Binding-site contacts:
Ligand atom C14 contacts residue PHE155 of chain 21.A at 3.9 Å (hydrophobic).
Ligand atom C5 contacts residue TRP203 of chain 21.A at 3.8 Å (hydrophobic).
Ligand atom C14 contacts residue MET195 of chain 21.A at 3.9 Å (hydrophobic).
Ligand atom C7 contacts residue ASN228 of chain 21.A at 3.8 Å.
Ligand atom N1 contacts residue ASP112 of chain 21.A at 3.9 Å.
Ligand atom O3 contacts residue ILE113 of chain 21.A at 3.0 Å (h-bond).
Ligand atom C17 contacts residue PHE135 of chain 21.A at 3.9 Å (hydrophobic).
Ligand atom C15 contacts residue MET195 of chain 21.A at 3.8 Å (hydrophobic).
Ligand atom C3 contacts residue ASP112 of chain 21.A at 3.0 Å.
Ligand atom N2 contacts residue TRP203 of chain 21.A at 3.9 Å.
Ligand atom C2 contacts residue ASP112 of chain 21.A at 2.8 Å.
Ligand atom C4 contacts residue TRP203 of chain 21.A at 4.0 Å (hydrophobic).
Ligand atom C12 contacts residue MET195 of chain 21.A at 3.8 Å (hydrophobic).
Ligand atom C13 contacts residue MET195 of chain 21.A at 3.9 Å (hydrophobic).
Ligand atom C22 contacts residue VAL179 of chain 21.A at 3.4 Å (hydrophobic).
Ligand atom O2 contacts residue PHE233 of chain 21.A at 3.0 Å.
Ligand atom C19 contacts residue ILE24 of chain 21.C at 3.5 Å (hydrophobic).
Ligand atom O2 contacts residue PHE137 of chain 21.A at 4.0 Å.
Ligand atom C7 contacts residue TYR201 of chain 21.A at 3.8 Å (hydrophobic).
Ligand atom C2 contacts residue THR114 of chain 21.A at 3.6 Å.
Ligand atom C19 contacts residue VAL192 of chain 21.A at 3.4 Å (hydrophobic).
Ligand atom O1 contacts residue MET195 of chain 21.A at 3.2 Å.
Ligand atom O3 contacts residue ASP112 of chain 21.A at 3.6 Å.
Ligand atom C17 contacts residue PHE155 of chain 21.A at 3.7 Å (hydrophobic).
Ligand atom N1 contacts residue THR114 of chain 21.A at 4.0 Å.
Ligand atom C8 contacts residue TYR201 of chain 21.A at 3.3 Å (hydrophobic).
Ligand atom C16 contacts residue PHE155 of chain 21.A at 3.9 Å (hydrophobic).
Ligand atom C13 contacts residue ILE111 of chain 21.A at 4.0 Å (hydrophobic).
Ligand atom C16 contacts residue ILE111 of chain 21.A at 3.5 Å (hydrophobic).
Ligand atom C14 contacts residue PHE135 of chain 21.A at 3.7 Å (hydrophobic).
Ligand atom C18 contacts residue PHE155 of chain 21.A at 3.9 Å (hydrophobic).
Ligand atom N4 contacts residue TRP203 of chain 21.A at 3.6 Å (h-bond).
Ligand atom C13 contacts residue PHE135 of chain 21.A at 3.4 Å (hydrophobic).
Ligand atom N6 contacts residue ILE24 of chain 21.C at 3.9 Å.
Ligand atom N5 contacts residue PHE137 of chain 21.A at 3.5 Å.
Ligand atom N6 contacts residue PHE155 of chain 21.A at 3.8 Å.
Ligand atom C15 contacts residue VAL192 of chain 21.A at 3.2 Å (hydrophobic).
Ligand atom C16 contacts residue PHE135 of chain 21.A at 3.4 Å (hydrophobic).
Ligand atom N5 contacts residue PHE233 of chain 21.A at 3.2 Å.
Ligand atom C9 contacts residue ILE113 of chain 21.A at 3.7 Å (hydrophobic).

Sequence of chain 22.C:
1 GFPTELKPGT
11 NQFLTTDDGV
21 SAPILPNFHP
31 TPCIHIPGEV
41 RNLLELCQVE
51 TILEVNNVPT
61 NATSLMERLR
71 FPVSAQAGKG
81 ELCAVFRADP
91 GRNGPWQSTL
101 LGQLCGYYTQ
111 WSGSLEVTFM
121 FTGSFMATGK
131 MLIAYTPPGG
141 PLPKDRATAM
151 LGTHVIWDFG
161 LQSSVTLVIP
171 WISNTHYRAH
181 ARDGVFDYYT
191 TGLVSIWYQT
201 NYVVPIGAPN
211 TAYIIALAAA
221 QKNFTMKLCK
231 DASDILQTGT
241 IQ

Sequence of chain 21.A:
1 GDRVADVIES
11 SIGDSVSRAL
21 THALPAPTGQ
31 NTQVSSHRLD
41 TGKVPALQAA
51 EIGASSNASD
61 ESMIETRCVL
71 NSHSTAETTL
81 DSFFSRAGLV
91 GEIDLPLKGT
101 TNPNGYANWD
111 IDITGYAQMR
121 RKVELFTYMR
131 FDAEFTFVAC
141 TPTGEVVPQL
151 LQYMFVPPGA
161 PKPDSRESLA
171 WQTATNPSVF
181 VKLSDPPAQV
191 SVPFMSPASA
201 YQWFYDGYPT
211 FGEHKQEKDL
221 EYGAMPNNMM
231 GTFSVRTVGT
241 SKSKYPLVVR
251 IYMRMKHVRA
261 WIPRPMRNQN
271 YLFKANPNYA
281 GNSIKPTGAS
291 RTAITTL

This protein binds this small molecule.
Small molecule (SMILES): Cc1nc(-c2ccc(OCCCCCN3CCN(c4ccnc(N)c4)C3=O)cc2)no1

Sequence of chain 21.C:
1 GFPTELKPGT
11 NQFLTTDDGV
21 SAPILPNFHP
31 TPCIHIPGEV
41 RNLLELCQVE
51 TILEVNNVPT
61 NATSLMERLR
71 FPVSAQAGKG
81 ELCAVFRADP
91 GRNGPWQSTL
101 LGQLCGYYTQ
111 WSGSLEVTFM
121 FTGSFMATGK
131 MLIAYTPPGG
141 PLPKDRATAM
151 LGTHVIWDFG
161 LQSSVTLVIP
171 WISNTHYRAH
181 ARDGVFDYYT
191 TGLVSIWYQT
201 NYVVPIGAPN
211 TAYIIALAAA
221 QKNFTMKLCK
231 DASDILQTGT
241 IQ